Sequence of chain 1.B:
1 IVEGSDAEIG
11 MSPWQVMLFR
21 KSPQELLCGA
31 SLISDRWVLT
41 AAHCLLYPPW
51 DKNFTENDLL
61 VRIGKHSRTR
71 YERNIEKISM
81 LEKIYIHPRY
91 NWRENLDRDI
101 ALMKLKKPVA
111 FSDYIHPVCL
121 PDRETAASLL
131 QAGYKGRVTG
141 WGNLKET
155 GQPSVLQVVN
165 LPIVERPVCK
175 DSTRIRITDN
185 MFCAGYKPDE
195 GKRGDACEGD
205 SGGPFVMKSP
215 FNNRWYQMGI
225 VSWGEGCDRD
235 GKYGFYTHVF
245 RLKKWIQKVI

A small-molecule ligand and the protein it binds are described below.
Small molecule (SMILES): CC(=O)N[C@@H]1[C@@H](O)[C@H](O)[C@@H](CO)O[C@H]1O

Binding-site contacts:
Ligand atom O7 contacts residue ASN53 of chain 1.B at 3.2 Å (h-bond).
Ligand atom C6 contacts residue ASN53 of chain 1.B at 3.6 Å.
Ligand atom C5 contacts residue ASN53 of chain 1.B at 3.4 Å.
Ligand atom C6 contacts residue THR55 of chain 1.B at 3.9 Å.
Ligand atom C7 contacts residue LEU46 of chain 1.B at 4.5 Å (hydrophobic).
Ligand atom C7 contacts residue ASN53 of chain 1.B at 3.6 Å.
Ligand atom C4 contacts residue ASN53 of chain 1.B at 3.5 Å.
Ligand atom C3 contacts residue ASN53 of chain 1.B at 3.5 Å.
Ligand atom O6 contacts residue THR55 of chain 1.B at 4.2 Å.
Ligand atom O7 contacts residue LEU46 of chain 1.B at 4.0 Å.
Ligand atom C8 contacts residue PRO48 of chain 1.B at 4.4 Å (hydrophobic).
Ligand atom C2 contacts residue ASN53 of chain 1.B at 2.4 Å.
Ligand atom O5 contacts residue ASN53 of chain 1.B at 2.6 Å (h-bond).
Ligand atom O7 contacts residue PRO48 of chain 1.B at 3.9 Å.
Ligand atom N2 contacts residue ASN53 of chain 1.B at 3.4 Å (h-bond).
Ligand atom C1 contacts residue ASN53 of chain 1.B at 1.4 Å.